The small molecule below binds the protein below.
Small molecule (SMILES): CCC(=O)N1CC[C@@H](Nc2nccc(Oc3cc(C(=O)Nc4ccc(CN5CCN(CC)CC5)c(C(F)(F)F)c4)ccc3C)n2)C1

Sequence of chain 1.A:
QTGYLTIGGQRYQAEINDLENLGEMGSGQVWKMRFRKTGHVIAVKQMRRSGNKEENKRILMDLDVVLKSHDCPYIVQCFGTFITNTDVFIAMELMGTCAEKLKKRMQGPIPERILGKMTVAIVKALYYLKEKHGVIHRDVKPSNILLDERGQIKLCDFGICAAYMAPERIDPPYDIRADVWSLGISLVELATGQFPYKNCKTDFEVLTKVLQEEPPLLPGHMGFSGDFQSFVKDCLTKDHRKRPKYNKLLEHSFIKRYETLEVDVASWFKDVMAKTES

Binding-site contacts:
Ligand atom C23 contacts residue LYS107 of chain 1.A at 3.8 Å.
Ligand atom C11 contacts residue MET98 of chain 1.A at 3.6 Å (hydrophobic).
Ligand atom C30 contacts residue ASP163 of chain 1.A at 3.0 Å.
Ligand atom C7 contacts residue ASP163 of chain 1.A at 3.3 Å.
Ligand atom C28 contacts residue ILE142 of chain 1.A at 2.8 Å (hydrophobic).
Ligand atom C31 contacts residue ASP68 of chain 1.A at 3.5 Å.
Ligand atom C6 contacts residue ASP163 of chain 1.A at 3.4 Å.
Ligand atom N1 contacts residue MET101 of chain 1.A at 3.1 Å (h-bond).
Ligand atom C5 contacts residue ASP163 of chain 1.A at 3.6 Å.
Ligand atom C9 contacts residue MET98 of chain 1.A at 3.6 Å (hydrophobic).
Ligand atom F1 contacts residue HIS143 of chain 1.A at 3.2 Å.
Ligand atom C22 contacts residue LYS107 of chain 1.A at 3.5 Å.
Ligand atom O1 contacts residue PHE164 of chain 1.A at 3.2 Å.
Ligand atom N6 contacts residue ILE142 of chain 1.A at 3.2 Å (h-bond).
Ligand atom O contacts residue ASP163 of chain 1.A at 2.8 Å (salt-bridge).
Ligand atom N6 contacts residue HIS143 of chain 1.A at 3.1 Å (h-bond).
Ligand atom F2 contacts residue CYS162 of chain 1.A at 3.4 Å.
Ligand atom C21 contacts residue PHE164 of chain 1.A at 3.5 Å (hydrophobic).
Ligand atom N2 contacts residue PHE164 of chain 1.A at 3.1 Å.
Ligand atom C22 contacts residue PHE164 of chain 1.A at 3.5 Å (hydrophobic).
Ligand atom C10 contacts residue MET98 of chain 1.A at 3.3 Å (hydrophobic).
Ligand atom N3 contacts residue MET101 of chain 1.A at 3.3 Å (h-bond).
Ligand atom O contacts residue CYS162 of chain 1.A at 3.1 Å.
Ligand atom N contacts residue ASP163 of chain 1.A at 3.1 Å (salt-bridge).
Ligand atom C16 contacts residue GLU99 of chain 1.A at 3.1 Å.
Ligand atom O2 contacts residue LYS107 of chain 1.A at 3.2 Å.
Ligand atom C24 contacts residue CYS104 of chain 1.A at 1.6 Å (hydrophobic).
Ligand atom C19 contacts residue PHE164 of chain 1.A at 3.5 Å (hydrophobic).
Ligand atom C14 contacts residue PHE164 of chain 1.A at 3.6 Å (hydrophobic).
Ligand atom C24 contacts residue LYS107 of chain 1.A at 3.7 Å.
Ligand atom C29 contacts residue ASP163 of chain 1.A at 3.1 Å.
Ligand atom C23 contacts residue CYS104 of chain 1.A at 2.4 Å (hydrophobic).
Ligand atom N1 contacts residue GLU99 of chain 1.A at 3.7 Å.
Ligand atom F2 contacts residue LEU161 of chain 1.A at 3.1 Å.
Ligand atom C8 contacts residue MET98 of chain 1.A at 3.8 Å (hydrophobic).
Ligand atom C20 contacts residue PHE164 of chain 1.A at 3.5 Å (hydrophobic).
Ligand atom C30 contacts residue HIS143 of chain 1.A at 3.0 Å.
Ligand atom O contacts residue VAL82 of chain 1.A at 3.4 Å.
Ligand atom N4 contacts residue PHE164 of chain 1.A at 3.2 Å.
Ligand atom C25 contacts residue LYS51 of chain 1.A at 3.7 Å.